Sequence of chain 1.E:
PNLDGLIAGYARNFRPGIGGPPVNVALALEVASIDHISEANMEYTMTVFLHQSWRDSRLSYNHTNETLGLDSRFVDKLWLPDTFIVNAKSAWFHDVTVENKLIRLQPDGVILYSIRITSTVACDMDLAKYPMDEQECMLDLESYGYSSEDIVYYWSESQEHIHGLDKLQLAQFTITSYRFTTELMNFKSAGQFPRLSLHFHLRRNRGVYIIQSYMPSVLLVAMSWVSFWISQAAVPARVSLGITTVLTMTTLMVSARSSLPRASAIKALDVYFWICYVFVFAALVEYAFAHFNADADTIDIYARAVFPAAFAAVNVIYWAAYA

A protein and the small-molecule ligand that binds it are described below.
Small molecule (SMILES): CC(=O)N[C@@H]1[C@@H](O)[C@H](O)[C@@H](CO)O[C@H]1O

Binding-site contacts:
Ligand atom O5 contacts residue ASN103 of chain 1.E at 2.4 Å (h-bond).
Ligand atom O7 contacts residue ASN103 of chain 1.E at 3.1 Å (h-bond).
Ligand atom N2 contacts residue ASN103 of chain 1.E at 2.9 Å (h-bond).
Ligand atom C1 contacts residue ASN103 of chain 1.E at 1.4 Å.
Ligand atom C8 contacts residue ASN103 of chain 1.E at 4.0 Å.
Ligand atom C2 contacts residue ASN103 of chain 1.E at 2.5 Å.
Ligand atom C4 contacts residue ASN103 of chain 1.E at 4.2 Å.
Ligand atom C3 contacts residue ASN103 of chain 1.E at 3.8 Å.
Ligand atom C7 contacts residue ASN103 of chain 1.E at 3.2 Å.
Ligand atom C5 contacts residue ASN103 of chain 1.E at 3.7 Å.